Sequence of chain 1.A:
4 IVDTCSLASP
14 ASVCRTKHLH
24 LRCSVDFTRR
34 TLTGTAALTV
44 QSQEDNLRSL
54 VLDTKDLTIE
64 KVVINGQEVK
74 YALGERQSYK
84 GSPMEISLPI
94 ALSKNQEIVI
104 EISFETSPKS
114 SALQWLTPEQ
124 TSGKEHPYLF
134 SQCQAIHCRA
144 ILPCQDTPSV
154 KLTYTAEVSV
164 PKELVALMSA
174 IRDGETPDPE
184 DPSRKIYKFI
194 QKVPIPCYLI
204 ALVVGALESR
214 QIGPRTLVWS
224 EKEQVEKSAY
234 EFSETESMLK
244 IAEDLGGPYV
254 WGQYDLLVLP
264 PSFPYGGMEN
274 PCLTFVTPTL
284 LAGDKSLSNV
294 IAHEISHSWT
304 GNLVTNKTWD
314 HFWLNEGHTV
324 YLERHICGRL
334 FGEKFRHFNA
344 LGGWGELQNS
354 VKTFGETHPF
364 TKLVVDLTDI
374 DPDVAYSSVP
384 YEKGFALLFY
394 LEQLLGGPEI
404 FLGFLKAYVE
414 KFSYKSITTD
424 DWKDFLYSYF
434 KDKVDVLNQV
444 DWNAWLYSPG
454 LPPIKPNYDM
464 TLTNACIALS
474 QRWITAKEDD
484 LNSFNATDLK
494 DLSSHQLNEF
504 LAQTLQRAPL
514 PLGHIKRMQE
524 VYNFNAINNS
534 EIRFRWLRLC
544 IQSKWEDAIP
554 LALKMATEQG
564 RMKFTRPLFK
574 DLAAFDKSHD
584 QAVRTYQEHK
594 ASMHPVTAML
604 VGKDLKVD

The protein below binds the small molecule below.
Small molecule (SMILES): Nc1nc(-c2ccc(Cc3ccccc3)cc2)cs1

Binding-site contacts:
Ligand atom CAO contacts residue ALA138 of chain 1.A at 3.8 Å (hydrophobic).
Ligand atom SAN contacts residue VAL368 of chain 1.A at 3.5 Å.
Ligand atom CAD contacts residue TYR379 of chain 1.A at 3.8 Å (hydrophobic).
Ligand atom CAH contacts residue TRP312 of chain 1.A at 3.2 Å (hydrophobic).
Ligand atom CAJ contacts residue PHE315 of chain 1.A at 3.5 Å (hydrophobic).
Ligand atom CAC contacts residue TYR379 of chain 1.A at 3.7 Å (hydrophobic).
Ligand atom CAI contacts residue ALA378 of chain 1.A at 3.8 Å (hydrophobic).
Ligand atom NAM contacts residue PRO383 of chain 1.A at 3.7 Å.
Ligand atom CAF contacts residue PHE315 of chain 1.A at 3.4 Å (hydrophobic).
Ligand atom CAD contacts residue PHE315 of chain 1.A at 3.1 Å (hydrophobic).
Ligand atom SAN contacts residue PRO383 of chain 1.A at 3.8 Å.
Ligand atom CAG contacts residue TYR379 of chain 1.A at 3.6 Å (hydrophobic).
Ligand atom CAO contacts residue PRO375 of chain 1.A at 3.8 Å (hydrophobic).
Ligand atom CAJ contacts residue VAL368 of chain 1.A at 3.7 Å (hydrophobic).
Ligand atom CAS contacts residue VAL368 of chain 1.A at 3.6 Å (hydrophobic).
Ligand atom NAM contacts residue VAL368 of chain 1.A at 3.4 Å.
Ligand atom CAR contacts residue PHE363 of chain 1.A at 3.6 Å (hydrophobic).
Ligand atom CAJ contacts residue TRP312 of chain 1.A at 3.2 Å (hydrophobic).
Ligand atom CAH contacts residue LEU370 of chain 1.A at 3.6 Å (hydrophobic).
Ligand atom SAN contacts residue LEU366 of chain 1.A at 2.8 Å (h-bond).
Ligand atom CAC contacts residue TYR268 of chain 1.A at 3.6 Å (hydrophobic).
Ligand atom NAA contacts residue PHE363 of chain 1.A at 2.3 Å (h-bond).
Ligand atom CAK contacts residue PRO383 of chain 1.A at 3.6 Å (hydrophobic).
Ligand atom CAB contacts residue TYR268 of chain 1.A at 3.7 Å (hydrophobic).
Ligand atom CAH contacts residue PHE315 of chain 1.A at 3.7 Å (hydrophobic).
Ligand atom NAA contacts residue VAL382 of chain 1.A at 3.3 Å.
Ligand atom CAS contacts residue PRO383 of chain 1.A at 3.8 Å (hydrophobic).
Ligand atom NAA contacts residue VAL368 of chain 1.A at 3.7 Å.
Ligand atom SAN contacts residue LYS365 of chain 1.A at 2.9 Å (salt-bridge).
Ligand atom CAE contacts residue PRO375 of chain 1.A at 3.2 Å (hydrophobic).
Ligand atom CAR contacts residue LYS365 of chain 1.A at 3.3 Å.
Ligand atom CAK contacts residue LEU366 of chain 1.A at 3.8 Å (hydrophobic).
Ligand atom CAK contacts residue VAL368 of chain 1.A at 3.7 Å (hydrophobic).
Ligand atom CAR contacts residue VAL368 of chain 1.A at 3.2 Å (hydrophobic).
Ligand atom CAG contacts residue PRO375 of chain 1.A at 3.7 Å (hydrophobic).
Ligand atom CAL contacts residue PRO375 of chain 1.A at 3.3 Å (hydrophobic).
Ligand atom CAQ contacts residue PHE315 of chain 1.A at 3.8 Å (hydrophobic).
Ligand atom CAB contacts residue TYR379 of chain 1.A at 3.5 Å (hydrophobic).
Ligand atom NAA contacts residue LYS365 of chain 1.A at 3.2 Å (salt-bridge).
Ligand atom CAR contacts residue PRO383 of chain 1.A at 3.6 Å (hydrophobic).